Binding-site contacts:
Ligand atom N contacts residue GLY228 of chain 1.B at 2.4 Å (h-bond).
Ligand atom CA2 contacts residue SER205 of chain 1.B at 2.7 Å.
Ligand atom C2 contacts residue HIS43 of chain 1.B at 3.0 Å.
Ligand atom CB2 contacts residue SER205 of chain 1.B at 2.9 Å.
Ligand atom NH2 contacts residue ALA200 of chain 1.B at 3.2 Å (h-bond).
Ligand atom CB1 contacts residue HIS43 of chain 1.B at 3.6 Å.
Ligand atom NH1 contacts residue ASP199 of chain 1.B at 2.9 Å (salt-bridge).
Ligand atom CD3 contacts residue GLY228 of chain 1.B at 3.8 Å.
Ligand atom O2 contacts residue ASP204 of chain 1.B at 3.7 Å.
Ligand atom CZ contacts residue GLU94 of chain 1.B at 3.5 Å.
Ligand atom CB2 contacts residue CYS201 of chain 1.B at 3.6 Å (hydrophobic).
Ligand atom CE2 contacts residue LEU96 of chain 1.B at 3.6 Å (hydrophobic).
Ligand atom C contacts residue GLY228 of chain 1.B at 3.6 Å.
Ligand atom C3 contacts residue HIS43 of chain 1.B at 1.9 Å.
Ligand atom CA2 contacts residue HIS43 of chain 1.B at 3.7 Å.
Ligand atom CD2 contacts residue TRP227 of chain 1.B at 3.5 Å (hydrophobic).
Ligand atom N2 contacts residue SER205 of chain 1.B at 3.5 Å (h-bond).
Ligand atom NH1 contacts residue ALA200 of chain 1.B at 3.3 Å (h-bond).
Ligand atom CD3 contacts residue TRP227 of chain 1.B at 3.3 Å (hydrophobic).
Ligand atom C2 contacts residue SER205 of chain 1.B at 1.8 Å.
Ligand atom CG1 contacts residue TYR47 of chain 1.B at 3.8 Å (hydrophobic).
Ligand atom O2 contacts residue SER205 of chain 1.B at 2.0 Å (h-bond).
Ligand atom NH1 contacts residue GLY238 of chain 1.B at 3.5 Å.
Ligand atom O contacts residue GLY228 of chain 1.B at 2.9 Å (h-bond).
Ligand atom C3 contacts residue SER205 of chain 1.B at 2.1 Å.
Ligand atom CG contacts residue ILE179 of chain 1.B at 3.8 Å (hydrophobic).
Ligand atom CZ1 contacts residue GLY228 of chain 1.B at 3.8 Å.
Ligand atom N2 contacts residue HIS43 of chain 1.B at 3.2 Å (h-bond).
Ligand atom NH2 contacts residue GLY230 of chain 1.B at 3.0 Å (h-bond).
Ligand atom CZ1 contacts residue ALA200 of chain 1.B at 3.4 Å (hydrophobic).
Ligand atom CB contacts residue GLY228 of chain 1.B at 3.5 Å.
Ligand atom NE contacts residue TRP227 of chain 1.B at 3.5 Å (h-bond).
Ligand atom O2 contacts residue GLY203 of chain 1.B at 3.3 Å (h-bond).
Ligand atom N2 contacts residue SER226 of chain 1.B at 3.1 Å (h-bond).
Ligand atom CZ1 contacts residue ASP199 of chain 1.B at 3.7 Å.
Ligand atom O contacts residue TRP227 of chain 1.B at 3.2 Å.
Ligand atom NE contacts residue GLY228 of chain 1.B at 3.5 Å.
Ligand atom CD2 contacts residue ILE179 of chain 1.B at 3.7 Å (hydrophobic).
Ligand atom CA contacts residue GLY228 of chain 1.B at 3.3 Å.
Ligand atom NH2 contacts residue ASP199 of chain 1.B at 3.0 Å (salt-bridge).

Sequence of chain 1.B:
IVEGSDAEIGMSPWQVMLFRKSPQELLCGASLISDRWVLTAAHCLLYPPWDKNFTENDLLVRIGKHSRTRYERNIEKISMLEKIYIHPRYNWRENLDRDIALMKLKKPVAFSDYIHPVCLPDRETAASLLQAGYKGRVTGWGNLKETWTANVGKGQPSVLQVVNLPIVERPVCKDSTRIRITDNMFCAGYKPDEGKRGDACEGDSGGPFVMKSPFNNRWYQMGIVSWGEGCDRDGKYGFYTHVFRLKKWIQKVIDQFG

The protein below binds the small molecule below.
Small molecule (SMILES): NC(=[NH2+])NCCC[C@H](NC(=O)[C@@H]1CCCN1C(=O)[C@H](N)Cc1ccccc1)[C@H](O)CCl